Binding-site contacts:
Ligand atom O2 contacts residue SER31 of chain 1.A at 4.1 Å.
Ligand atom C11 contacts residue VAL396 of chain 1.A at 4.2 Å (hydrophobic).
Ligand atom O3 contacts residue GLY30 of chain 1.A at 4.4 Å.
Ligand atom C7 contacts residue LEU397 of chain 1.A at 4.1 Å (hydrophobic).
Ligand atom C9 contacts residue THR400 of chain 1.A at 4.1 Å.
Ligand atom C18 contacts residue LEU393 of chain 1.A at 3.6 Å (hydrophobic).
Ligand atom C23 contacts residue GLY30 of chain 1.A at 4.2 Å.
Ligand atom O1 contacts residue TYR392 of chain 1.A at 4.2 Å.
Ligand atom C3 contacts residue THR400 of chain 1.A at 3.5 Å.
Ligand atom C22 contacts residue TRP389 of chain 1.A at 4.4 Å (hydrophobic).
Ligand atom C23 contacts residue TYR392 of chain 1.A at 3.7 Å (hydrophobic).
Ligand atom C20 contacts residue TYR392 of chain 1.A at 4.1 Å (hydrophobic).
Ligand atom O2 contacts residue GLY30 of chain 1.A at 3.3 Å (h-bond).
Ligand atom O1 contacts residue LEU388 of chain 1.A at 4.1 Å.
Ligand atom O4 contacts residue SER31 of chain 1.A at 2.5 Å (h-bond).
Ligand atom C3 contacts residue CYS366 of chain 1.A at 3.8 Å (hydrophobic).
Ligand atom C7 contacts residue THR400 of chain 1.A at 4.4 Å.
Ligand atom C12 contacts residue LEU393 of chain 1.A at 4.2 Å (hydrophobic).
Ligand atom C24 contacts residue LEU388 of chain 1.A at 4.4 Å (hydrophobic).
Ligand atom C21 contacts residue GLY30 of chain 1.A at 3.9 Å.
Ligand atom O1 contacts residue TRP389 of chain 1.A at 3.5 Å.
Ligand atom C18 contacts residue TYR392 of chain 1.A at 3.7 Å (hydrophobic).
Ligand atom O5 contacts residue SER92 of chain 1.A at 4.2 Å.
Ligand atom C26 contacts residue SER92 of chain 1.A at 4.2 Å.
Ligand atom C15 contacts residue LEU393 of chain 1.A at 4.2 Å (hydrophobic).
Ligand atom C26 contacts residue TYR392 of chain 1.A at 4.0 Å (hydrophobic).
Ligand atom C22 contacts residue GLY30 of chain 1.A at 4.1 Å.
Ligand atom C23 contacts residue TYR34 of chain 1.A at 4.2 Å (hydrophobic).
Ligand atom O5 contacts residue SER31 of chain 1.A at 2.7 Å (h-bond).
Ligand atom C9 contacts residue VAL396 of chain 1.A at 4.0 Å (hydrophobic).
Ligand atom C24 contacts residue TYR392 of chain 1.A at 4.2 Å (hydrophobic).
Ligand atom C11 contacts residue VAL37 of chain 1.A at 4.3 Å (hydrophobic).
Ligand atom O2 contacts residue TYR34 of chain 1.A at 4.1 Å.
Ligand atom O4 contacts residue PRO27 of chain 1.A at 3.3 Å (h-bond).
Ligand atom C3 contacts residue VAL404 of chain 1.A at 3.8 Å (hydrophobic).
Ligand atom C5 contacts residue LEU397 of chain 1.A at 4.0 Å (hydrophobic).
Ligand atom C25 contacts residue SER31 of chain 1.A at 3.5 Å.
Ligand atom O5 contacts residue TYR34 of chain 1.A at 4.2 Å.
Ligand atom C5 contacts residue THR400 of chain 1.A at 3.6 Å.
Ligand atom C26 contacts residue SER31 of chain 1.A at 3.5 Å.

Sequence of chain 1.A:
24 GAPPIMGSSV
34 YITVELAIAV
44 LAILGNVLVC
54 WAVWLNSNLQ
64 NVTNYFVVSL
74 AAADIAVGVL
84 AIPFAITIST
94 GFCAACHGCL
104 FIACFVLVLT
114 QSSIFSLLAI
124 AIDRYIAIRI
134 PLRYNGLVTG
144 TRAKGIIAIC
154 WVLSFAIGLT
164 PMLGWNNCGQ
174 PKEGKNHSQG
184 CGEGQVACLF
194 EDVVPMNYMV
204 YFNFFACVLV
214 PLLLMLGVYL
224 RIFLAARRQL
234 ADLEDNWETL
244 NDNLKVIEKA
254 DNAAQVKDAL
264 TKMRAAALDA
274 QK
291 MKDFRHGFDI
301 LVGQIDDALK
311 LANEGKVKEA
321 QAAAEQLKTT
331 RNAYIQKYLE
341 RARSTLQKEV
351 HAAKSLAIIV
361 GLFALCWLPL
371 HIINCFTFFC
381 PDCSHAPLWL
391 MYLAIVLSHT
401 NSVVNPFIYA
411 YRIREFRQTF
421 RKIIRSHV

A protein and the small-molecule ligand that binds it are described below.
Small molecule (SMILES): CC(C)CCC[C@@H](C)CCC[C@@H](C)CCC[C@@H](C)CCCC(=O)OC[C@@H](O)[C@@H](O)CO